Sequence of chain 41.D:
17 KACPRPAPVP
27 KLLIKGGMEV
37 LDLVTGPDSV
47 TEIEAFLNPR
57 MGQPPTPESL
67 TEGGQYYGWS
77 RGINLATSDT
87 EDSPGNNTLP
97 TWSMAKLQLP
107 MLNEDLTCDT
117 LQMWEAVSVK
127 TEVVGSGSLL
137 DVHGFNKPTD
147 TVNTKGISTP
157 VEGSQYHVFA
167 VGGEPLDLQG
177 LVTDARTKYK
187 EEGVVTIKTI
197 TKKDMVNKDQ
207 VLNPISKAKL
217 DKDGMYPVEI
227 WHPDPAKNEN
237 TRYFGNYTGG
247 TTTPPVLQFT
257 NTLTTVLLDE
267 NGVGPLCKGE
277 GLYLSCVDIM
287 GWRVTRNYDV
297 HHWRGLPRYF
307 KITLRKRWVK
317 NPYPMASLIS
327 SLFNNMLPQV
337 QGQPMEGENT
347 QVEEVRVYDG

Binding-site contacts:
Ligand atom C4 contacts residue ARG77 of chain 41.D at 4.1 Å.
Ligand atom C4 contacts residue VAL296 of chain 41.D at 4.2 Å (hydrophobic).
Ligand atom C5 contacts residue TYR72 of chain 41.D at 3.6 Å (hydrophobic).
Ligand atom O6 contacts residue ASN93 of chain 41.D at 3.4 Å (h-bond).
Ligand atom O3 contacts residue ASN80 of chain 41.D at 3.8 Å.
Ligand atom C1 contacts residue TYR72 of chain 41.D at 3.8 Å (hydrophobic).
Ligand atom O4 contacts residue GLY78 of chain 41.D at 3.1 Å (h-bond).
Ligand atom C4 contacts residue HIS298 of chain 41.D at 3.7 Å.
Ligand atom O10 contacts residue THR291 of chain 41.D at 3.8 Å.
Ligand atom C3 contacts residue ARG77 of chain 41.D at 3.4 Å.
Ligand atom C4 contacts residue GLY78 of chain 41.D at 3.8 Å.
Ligand atom O4 contacts residue VAL296 of chain 41.D at 4.0 Å.
Ligand atom O3 contacts residue GLY78 of chain 41.D at 3.8 Å.
Ligand atom C11 contacts residue TYR72 of chain 41.D at 4.0 Å (hydrophobic).
Ligand atom O1A contacts residue TYR72 of chain 41.D at 3.3 Å.
Ligand atom C6 contacts residue ASN93 of chain 41.D at 3.2 Å.
Ligand atom C10 contacts residue TYR72 of chain 41.D at 3.8 Å (hydrophobic).
Ligand atom C3 contacts residue HIS298 of chain 41.D at 3.9 Å.
Ligand atom N5 contacts residue TYR72 of chain 41.D at 3.0 Å (h-bond).
Ligand atom O3 contacts residue ARG77 of chain 41.D at 4.3 Å.
Ligand atom C4 contacts residue TYR72 of chain 41.D at 3.4 Å (hydrophobic).
Ligand atom C1 contacts residue ARG77 of chain 41.D at 3.4 Å.
Ligand atom O8 contacts residue ARG77 of chain 41.D at 3.6 Å.
Ligand atom C2 contacts residue ARG77 of chain 41.D at 4.0 Å.
Ligand atom O4 contacts residue ARG77 of chain 41.D at 4.3 Å.
Ligand atom C3 contacts residue VAL296 of chain 41.D at 3.5 Å (hydrophobic).
Ligand atom O1A contacts residue ARG77 of chain 41.D at 2.8 Å (salt-bridge).
Ligand atom O8 contacts residue TYR72 of chain 41.D at 3.7 Å.
Ligand atom C3 contacts residue GLY78 of chain 41.D at 4.0 Å.
Ligand atom O4 contacts residue ILE79 of chain 41.D at 4.2 Å.
Ligand atom O1B contacts residue TYR72 of chain 41.D at 4.0 Å.
Ligand atom O4 contacts residue THR291 of chain 41.D at 4.0 Å.
Ligand atom O1B contacts residue ARG77 of chain 41.D at 2.8 Å (salt-bridge).
Ligand atom O1A contacts residue GLY78 of chain 41.D at 4.1 Å.
Ligand atom C6 contacts residue TYR72 of chain 41.D at 3.8 Å (hydrophobic).
Ligand atom O3 contacts residue VAL296 of chain 41.D at 4.3 Å.
Ligand atom O4 contacts residue TYR72 of chain 41.D at 3.9 Å.
Ligand atom C6 contacts residue THR94 of chain 41.D at 4.2 Å.
Ligand atom O4 contacts residue HIS298 of chain 41.D at 2.6 Å (h-bond).
Ligand atom C11 contacts residue ASP85 of chain 41.E at 3.6 Å.

Sequence of chain 41.E:
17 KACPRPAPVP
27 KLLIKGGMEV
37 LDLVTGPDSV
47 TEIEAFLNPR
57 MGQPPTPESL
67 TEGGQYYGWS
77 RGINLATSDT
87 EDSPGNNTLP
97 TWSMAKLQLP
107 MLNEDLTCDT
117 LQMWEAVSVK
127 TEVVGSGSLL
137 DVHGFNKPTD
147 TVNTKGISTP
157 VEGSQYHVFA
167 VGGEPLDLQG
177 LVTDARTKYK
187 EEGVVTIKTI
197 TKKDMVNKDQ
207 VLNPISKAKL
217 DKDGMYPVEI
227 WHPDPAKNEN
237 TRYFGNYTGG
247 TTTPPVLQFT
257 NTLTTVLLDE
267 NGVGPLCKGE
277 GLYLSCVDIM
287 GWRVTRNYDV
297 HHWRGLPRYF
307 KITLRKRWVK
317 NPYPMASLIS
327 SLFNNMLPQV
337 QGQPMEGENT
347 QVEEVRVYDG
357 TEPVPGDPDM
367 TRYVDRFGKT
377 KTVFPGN

The protein below binds the small molecule below.
Small molecule (SMILES): CC(=O)N[C@H]1[C@H]([C@H](O)[C@H](O)CO)O[C@@](O[C@H]2[C@@H](O)[C@@H](CO)O[C@@H](O[C@H]3[C@H](O)[C@@H](O)[C@H](O)O[C@@H]3CO)[C@@H]2O)(C(=O)O)C[C@@H]1O